Sequence of chain 1.A:
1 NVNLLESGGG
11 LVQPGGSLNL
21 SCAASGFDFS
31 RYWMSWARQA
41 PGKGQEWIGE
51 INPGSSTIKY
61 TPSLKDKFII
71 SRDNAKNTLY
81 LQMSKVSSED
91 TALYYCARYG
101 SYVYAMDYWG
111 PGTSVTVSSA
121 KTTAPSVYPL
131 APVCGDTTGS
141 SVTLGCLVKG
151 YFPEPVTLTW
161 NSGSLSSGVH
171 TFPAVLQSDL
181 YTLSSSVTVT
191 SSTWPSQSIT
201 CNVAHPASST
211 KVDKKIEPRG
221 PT

Binding-site contacts:
Ligand atom C5 contacts residue GLN82 of chain 1.A at 3.6 Å.
Ligand atom C8 contacts residue ASN19 of chain 1.A at 4.4 Å.
Ligand atom N2 contacts residue ASN19 of chain 1.A at 2.9 Å (h-bond).
Ligand atom C3 contacts residue ASN19 of chain 1.A at 3.8 Å.
Ligand atom C8 contacts residue SER17 of chain 1.A at 4.0 Å.
Ligand atom C5 contacts residue ASN19 of chain 1.A at 4.5 Å.
Ligand atom O4 contacts residue TYR80 of chain 1.A at 3.9 Å.
Ligand atom C6 contacts residue GLN82 of chain 1.A at 4.0 Å.
Ligand atom O5 contacts residue ASN19 of chain 1.A at 2.3 Å (h-bond).
Ligand atom C1 contacts residue GLN82 of chain 1.A at 4.0 Å.
Ligand atom C7 contacts residue ASN19 of chain 1.A at 3.2 Å.
Ligand atom C1 contacts residue ASN19 of chain 1.A at 1.4 Å.
Ligand atom O7 contacts residue ASN19 of chain 1.A at 3.1 Å (h-bond).
Ligand atom C5 contacts residue ASN19 of chain 1.A at 3.6 Å.
Ligand atom C4 contacts residue ASN19 of chain 1.A at 4.2 Å.
Ligand atom C6 contacts residue TYR80 of chain 1.A at 3.4 Å (hydrophobic).
Ligand atom C2 contacts residue ASN19 of chain 1.A at 2.5 Å.
Ligand atom O5 contacts residue GLN82 of chain 1.A at 3.9 Å.
Ligand atom C8 contacts residue LEU18 of chain 1.A at 4.4 Å (hydrophobic).

This small molecule binds to this protein.
Small molecule (SMILES): CC(=O)N[C@H]1[C@H](O[C@H]2[C@H](O)[C@@H](NC(C)=O)CO[C@@H]2CO[C@@H]2O[C@@H](C)[C@@H](O)[C@@H](O)[C@@H]2O)O[C@H](CO)[C@@H](O[C@@H]2O[C@H](CO[C@H]3O[C@H](CO)[C@@H](O)[C@H](O)[C@@H]3O[C@@H]3O[C@H](CO)[C@@H](O)[C@H](O)[C@H]3NC(C)=O)[C@@H](O)[C@H](O[C@H]3O[C@H](CO)[C@@H](O)[C@H](O)[C@@H]3O[C@@H]3O[C@H](CO)[C@@H](O[C@@H]4O[C@H](CO)[C@H](O)[C@H](O)[C@H]4O)[C@H](O)[C@H]3NC(C)=O)[C@@H]2O)[C@@H]1O